Binding-site contacts:
Ligand atom O5 contacts residue ASN67 of chain 1.B at 2.2 Å (h-bond).
Ligand atom C1 contacts residue ASN67 of chain 1.B at 1.4 Å.
Ligand atom O6 contacts residue ASN67 of chain 1.B at 3.3 Å (h-bond).
Ligand atom O7 contacts residue ASN67 of chain 1.B at 3.8 Å.
Ligand atom C8 contacts residue LYS118 of chain 1.B at 4.0 Å.
Ligand atom C2 contacts residue ASN67 of chain 1.B at 2.6 Å.
Ligand atom C7 contacts residue LYS118 of chain 1.B at 4.2 Å.
Ligand atom C6 contacts residue ASN67 of chain 1.B at 3.9 Å.
Ligand atom N2 contacts residue LYS118 of chain 1.B at 3.9 Å.
Ligand atom C7 contacts residue ASN67 of chain 1.B at 3.7 Å.
Ligand atom C1 contacts residue LYS118 of chain 1.B at 4.2 Å.
Ligand atom C4 contacts residue ASN67 of chain 1.B at 4.2 Å.
Ligand atom C3 contacts residue ASN67 of chain 1.B at 3.9 Å.
Ligand atom N2 contacts residue ASN67 of chain 1.B at 3.2 Å (h-bond).
Ligand atom O7 contacts residue TYR90 of chain 1.B at 4.1 Å.
Ligand atom C5 contacts residue ASN67 of chain 1.B at 3.5 Å.

Sequence of chain 1.B:
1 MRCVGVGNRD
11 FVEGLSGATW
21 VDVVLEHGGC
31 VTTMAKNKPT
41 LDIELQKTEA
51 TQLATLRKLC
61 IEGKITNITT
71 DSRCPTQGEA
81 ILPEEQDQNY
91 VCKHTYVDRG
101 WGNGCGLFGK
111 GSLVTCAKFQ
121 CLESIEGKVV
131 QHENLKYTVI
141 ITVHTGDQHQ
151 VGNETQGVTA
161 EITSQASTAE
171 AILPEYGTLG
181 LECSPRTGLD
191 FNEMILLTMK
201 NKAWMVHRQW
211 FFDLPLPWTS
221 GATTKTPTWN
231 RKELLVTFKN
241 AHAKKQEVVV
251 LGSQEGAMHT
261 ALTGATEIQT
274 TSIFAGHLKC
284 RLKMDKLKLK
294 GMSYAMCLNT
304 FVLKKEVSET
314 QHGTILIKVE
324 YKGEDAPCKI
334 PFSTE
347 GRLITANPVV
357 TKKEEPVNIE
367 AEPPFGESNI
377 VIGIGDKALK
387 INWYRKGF

A small-molecule ligand and the protein it binds are described below.
Small molecule (SMILES): CC(=O)N[C@@H]1[C@@H](O)[C@H](O)[C@@H](CO)O[C@H]1O